Sequence of chain 46.F:
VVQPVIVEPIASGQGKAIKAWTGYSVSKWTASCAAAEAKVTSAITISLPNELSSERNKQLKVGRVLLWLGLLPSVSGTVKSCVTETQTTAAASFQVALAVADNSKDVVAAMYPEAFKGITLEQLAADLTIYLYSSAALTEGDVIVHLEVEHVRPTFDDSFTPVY

A protein and the small-molecule ligand that binds it are described below.
Small molecule (SMILES): Nc1ncnc2c1ncn2[C@@H]1O[C@H]([C@@H]2O[C@@H]3[C@H](O[P](=O)(O)O2)[C@@H](CO[P](=O)(O)O[C@H]2[C@@H](O)[C@H](n4cnc5c(N)ncnc54)O[C@@H]2COP(=O)=O)O[C@H]3n2ccc(=O)[nH]c2=O)[C@@H](O[P](=O)(O)OC[C@H]2O[C@@H](n3ccc(=O)[nH]c3=O)[C@H](O)[C@@H]2O)[C@H]1O

Binding-site contacts:
Ligand atom C4' contacts residue GLU140 of chain 46.F at 3.4 Å.
Ligand atom O2' contacts residue GLU140 of chain 46.F at 2.3 Å (salt-bridge).
Ligand atom C1' contacts residue LYS143 of chain 46.F at 3.2 Å.
Ligand atom C5' contacts residue ARG90 of chain 46.F at 4.3 Å.
Ligand atom C3' contacts residue GLU140 of chain 46.F at 3.8 Å.
Ligand atom O2' contacts residue LYS143 of chain 46.F at 3.8 Å.
Ligand atom O4' contacts residue LYS143 of chain 46.F at 4.4 Å.
Ligand atom N9 contacts residue LYS143 of chain 46.F at 3.2 Å (salt-bridge).
Ligand atom N9 contacts residue GLU140 of chain 46.F at 4.1 Å.
Ligand atom C4 contacts residue TRP47 of chain 46.F at 3.3 Å (hydrophobic).
Ligand atom C2' contacts residue LYS143 of chain 46.F at 3.7 Å.
Ligand atom N3 contacts residue TRP47 of chain 46.F at 3.4 Å.
Ligand atom C6 contacts residue TRP47 of chain 46.F at 3.7 Å (hydrophobic).
Ligand atom O4' contacts residue LYS143 of chain 46.F at 4.2 Å.
Ligand atom O3' contacts residue GLU140 of chain 46.F at 4.4 Å.
Ligand atom N1 contacts residue TRP47 of chain 46.F at 3.7 Å.
Ligand atom C8 contacts residue LYS143 of chain 46.F at 2.7 Å.
Ligand atom O4' contacts residue GLU140 of chain 46.F at 3.0 Å (salt-bridge).
Ligand atom C2' contacts residue GLU140 of chain 46.F at 3.0 Å.
Ligand atom C8 contacts residue TRP47 of chain 46.F at 3.6 Å (hydrophobic).
Ligand atom O4' contacts residue TRP47 of chain 46.F at 3.4 Å.
Ligand atom N7 contacts residue TRP47 of chain 46.F at 3.6 Å.
Ligand atom N6 contacts residue TRP47 of chain 46.F at 4.2 Å.
Ligand atom C1' contacts residue GLU140 of chain 46.F at 2.7 Å.
Ligand atom N7 contacts residue LYS143 of chain 46.F at 3.8 Å.
Ligand atom N9 contacts residue TRP47 of chain 46.F at 3.3 Å.
Ligand atom C5 contacts residue TRP47 of chain 46.F at 3.8 Å (hydrophobic).
Ligand atom C2 contacts residue TRP47 of chain 46.F at 3.4 Å (hydrophobic).
Ligand atom C1' contacts residue TRP47 of chain 46.F at 3.7 Å (hydrophobic).